The protein below binds the small molecule below.
Small molecule (SMILES): Nc1ncnc2c1ncn2[C@@H]1O[C@H]([C@@H]2O[C@@H]3[C@H](O[P](=O)(O)O2)[C@@H](CO[P](=O)(O)O[C@H]2[C@@H](O)[C@H](n4cnc5c(N)ncnc54)O[C@@H]2COP(=O)=O)O[C@H]3n2ccc(=O)[nH]c2=O)[C@@H](O[P](=O)(O)OC[C@H]2O[C@@H](n3ccc(=O)[nH]c3=O)[C@H](O)[C@@H]2O)[C@H]1O

Sequence of chain 2.F:
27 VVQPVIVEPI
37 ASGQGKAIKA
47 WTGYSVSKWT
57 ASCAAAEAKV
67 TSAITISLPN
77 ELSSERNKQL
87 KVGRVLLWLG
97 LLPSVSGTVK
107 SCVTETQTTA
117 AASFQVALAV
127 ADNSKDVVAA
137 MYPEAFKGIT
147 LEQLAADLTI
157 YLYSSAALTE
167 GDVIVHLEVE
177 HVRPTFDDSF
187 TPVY

Binding-site contacts:
Ligand atom N6 contacts residue TRP47 of chain 2.F at 4.2 Å.
Ligand atom C1' contacts residue GLU140 of chain 2.F at 2.7 Å.
Ligand atom O3' contacts residue GLU140 of chain 2.F at 4.4 Å.
Ligand atom C8 contacts residue TRP47 of chain 2.F at 3.6 Å (hydrophobic).
Ligand atom C2' contacts residue LYS143 of chain 2.F at 3.7 Å.
Ligand atom C4 contacts residue TRP47 of chain 2.F at 3.3 Å (hydrophobic).
Ligand atom O4' contacts residue GLU140 of chain 2.F at 3.0 Å (salt-bridge).
Ligand atom C1' contacts residue LYS143 of chain 2.F at 3.2 Å.
Ligand atom N7 contacts residue LYS143 of chain 2.F at 3.8 Å.
Ligand atom O2' contacts residue LYS143 of chain 2.F at 3.8 Å.
Ligand atom C4' contacts residue GLU140 of chain 2.F at 3.4 Å.
Ligand atom O4' contacts residue LYS143 of chain 2.F at 4.2 Å.
Ligand atom C1' contacts residue TRP47 of chain 2.F at 3.7 Å (hydrophobic).
Ligand atom C2 contacts residue TRP47 of chain 2.F at 3.4 Å (hydrophobic).
Ligand atom N9 contacts residue LYS143 of chain 2.F at 3.2 Å (salt-bridge).
Ligand atom N3 contacts residue TRP47 of chain 2.F at 3.4 Å.
Ligand atom C6 contacts residue TRP47 of chain 2.F at 3.7 Å (hydrophobic).
Ligand atom N9 contacts residue GLU140 of chain 2.F at 4.1 Å.
Ligand atom O2' contacts residue GLU140 of chain 2.F at 2.3 Å (salt-bridge).
Ligand atom O4' contacts residue LYS143 of chain 2.F at 4.4 Å.
Ligand atom O4' contacts residue TRP47 of chain 2.F at 3.4 Å.
Ligand atom C5' contacts residue ARG90 of chain 2.F at 4.3 Å.
Ligand atom C3' contacts residue GLU140 of chain 2.F at 3.8 Å.
Ligand atom C8 contacts residue LYS143 of chain 2.F at 2.7 Å.
Ligand atom C5 contacts residue TRP47 of chain 2.F at 3.8 Å (hydrophobic).
Ligand atom N9 contacts residue TRP47 of chain 2.F at 3.3 Å.
Ligand atom N1 contacts residue TRP47 of chain 2.F at 3.7 Å.
Ligand atom N7 contacts residue TRP47 of chain 2.F at 3.6 Å.
Ligand atom C2' contacts residue GLU140 of chain 2.F at 3.0 Å.